This small molecule binds to this protein.
Small molecule (SMILES): CC(=O)N[C@@H](CC(C)C)C(=O)N[C@@H](C)C(=O)N[C@@H](CCC(=O)O)[C@@H](O)[C@H](C)CO

Sequence of chain 1.W:
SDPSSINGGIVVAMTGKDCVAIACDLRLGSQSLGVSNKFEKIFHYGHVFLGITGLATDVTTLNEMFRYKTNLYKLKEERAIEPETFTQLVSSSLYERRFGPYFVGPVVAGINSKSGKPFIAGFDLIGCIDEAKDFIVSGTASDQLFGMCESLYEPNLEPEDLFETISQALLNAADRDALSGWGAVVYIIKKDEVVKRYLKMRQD

Sequence of chain 1.V:
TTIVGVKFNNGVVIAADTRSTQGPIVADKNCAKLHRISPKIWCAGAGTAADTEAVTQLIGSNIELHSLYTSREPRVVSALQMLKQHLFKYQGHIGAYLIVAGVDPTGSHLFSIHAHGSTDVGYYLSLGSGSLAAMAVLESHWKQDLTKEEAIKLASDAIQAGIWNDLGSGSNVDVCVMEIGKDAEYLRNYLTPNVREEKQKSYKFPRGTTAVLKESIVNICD

Binding-site contacts:
Ligand atom CA contacts residue THR1 of chain 1.V at 2.4 Å.
Ligand atom N contacts residue GLY47 of chain 1.V at 3.2 Å (h-bond).
Ligand atom O contacts residue ALA49 of chain 1.V at 2.9 Å (h-bond).
Ligand atom OE2 contacts residue ALA49 of chain 1.V at 3.7 Å.
Ligand atom C contacts residue GLY47 of chain 1.V at 3.8 Å.
Ligand atom C3 contacts residue THR1 of chain 1.V at 2.5 Å.
Ligand atom C3 contacts residue ARG19 of chain 1.V at 3.4 Å.
Ligand atom O contacts residue SER20 of chain 1.V at 3.0 Å (h-bond).
Ligand atom N contacts residue ASP125 of chain 1.W at 3.0 Å (salt-bridge).
Ligand atom O contacts residue THR1 of chain 1.V at 3.6 Å.
Ligand atom CG contacts residue ASP125 of chain 1.W at 3.5 Å.
Ligand atom C3 contacts residue GLY168 of chain 1.V at 2.9 Å.
Ligand atom O contacts residue GLY47 of chain 1.V at 3.3 Å (h-bond).
Ligand atom O contacts residue THR21 of chain 1.V at 3.1 Å (h-bond).
Ligand atom C contacts residue ALA49 of chain 1.V at 3.8 Å (hydrophobic).
Ligand atom CA contacts residue THR21 of chain 1.V at 3.6 Å.
Ligand atom CB contacts residue THR1 of chain 1.V at 2.7 Å.
Ligand atom CH3 contacts residue ASP125 of chain 1.W at 3.4 Å.
Ligand atom C contacts residue GLN22 of chain 1.V at 3.7 Å.
Ligand atom CB contacts residue ASP125 of chain 1.W at 3.8 Å.
Ligand atom OE2 contacts residue THR52 of chain 1.V at 3.4 Å (h-bond).
Ligand atom CG contacts residue LYS33 of chain 1.V at 3.8 Å.
Ligand atom OE2 contacts residue GLY45 of chain 1.V at 3.6 Å.
Ligand atom CG contacts residue THR1 of chain 1.V at 3.8 Å.
Ligand atom OE1 contacts residue CYS31 of chain 1.V at 3.8 Å.
Ligand atom O contacts residue MES1 of chain 1.TA at 3.1 Å (h-bond).
Ligand atom C1 contacts residue THR1 of chain 1.V at 2.4 Å.
Ligand atom C contacts residue ASP125 of chain 1.W at 3.7 Å.
Ligand atom N contacts residue THR21 of chain 1.V at 3.0 Å (h-bond).
Ligand atom CD2 contacts residue GLN22 of chain 1.V at 3.3 Å.
Ligand atom C contacts residue THR1 of chain 1.V at 1.4 Å.
Ligand atom N contacts residue THR1 of chain 1.V at 3.6 Å (h-bond).
Ligand atom O contacts residue GLN22 of chain 1.V at 3.8 Å.
Ligand atom O contacts residue THR1 of chain 1.V at 2.2 Å (h-bond).
Ligand atom CB contacts residue THR21 of chain 1.V at 3.8 Å.
Ligand atom C1 contacts residue MES1 of chain 1.TA at 3.7 Å.
Ligand atom C2 contacts residue GLY168 of chain 1.V at 3.6 Å.
Ligand atom C contacts residue LYS33 of chain 1.V at 3.7 Å.
Ligand atom C2 contacts residue THR1 of chain 1.V at 1.5 Å.
Ligand atom CA contacts residue GLY47 of chain 1.V at 3.5 Å.